Sequence of chain 1.A:
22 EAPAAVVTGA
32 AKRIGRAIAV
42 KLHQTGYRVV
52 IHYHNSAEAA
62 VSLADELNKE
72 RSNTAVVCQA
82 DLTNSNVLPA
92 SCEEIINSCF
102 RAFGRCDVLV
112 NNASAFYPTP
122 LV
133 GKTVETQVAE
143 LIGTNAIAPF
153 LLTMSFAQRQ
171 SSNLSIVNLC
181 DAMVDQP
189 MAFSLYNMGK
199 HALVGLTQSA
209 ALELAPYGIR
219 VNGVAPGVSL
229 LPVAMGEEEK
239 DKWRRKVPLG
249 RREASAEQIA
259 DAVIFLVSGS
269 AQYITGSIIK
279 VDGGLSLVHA

This protein binds this small molecule.
Small molecule (SMILES): Nc1nc2[nH]c(-c3ccc(Br)cc3)c(-c3ccccc3)c2c(=O)[nH]1

Binding-site contacts:
Ligand atom NAM contacts residue NAP1 of chain 1.E at 2.8 Å (h-bond).
Ligand atom NAA contacts residue SER115 of chain 1.A at 2.9 Å (h-bond).
Ligand atom OAB contacts residue ARG34 of chain 1.A at 3.6 Å (salt-bridge).
Ligand atom CAW contacts residue NAP1 of chain 1.E at 3.7 Å.
Ligand atom BR contacts residue GLN186 of chain 1.A at 3.6 Å.
Ligand atom CAW contacts residue PHE117 of chain 1.A at 3.5 Å (hydrophobic).
Ligand atom CAU contacts residue NAP1 of chain 1.E at 3.6 Å.
Ligand atom CAV contacts residue PHE117 of chain 1.A at 3.6 Å (hydrophobic).
Ligand atom NAO contacts residue NAP1 of chain 1.E at 3.5 Å.
Ligand atom CAX contacts residue PHE117 of chain 1.A at 3.7 Å (hydrophobic).
Ligand atom CAT contacts residue PHE117 of chain 1.A at 3.7 Å (hydrophobic).
Ligand atom BR contacts residue HIS287 of chain 1.D at 3.7 Å.
Ligand atom CAT contacts residue NAP1 of chain 1.E at 3.4 Å.
Ligand atom OAB contacts residue NAP1 of chain 1.E at 3.5 Å (h-bond).
Ligand atom CAG contacts residue NAP1 of chain 1.E at 3.1 Å.
Ligand atom CAW contacts residue TYR194 of chain 1.A at 3.6 Å (hydrophobic).
Ligand atom NAA contacts residue PHE117 of chain 1.A at 3.6 Å.
Ligand atom CAH contacts residue PHE117 of chain 1.A at 3.7 Å (hydrophobic).
Ligand atom CAL contacts residue ASP181 of chain 1.A at 3.7 Å.
Ligand atom NAO contacts residue PHE117 of chain 1.A at 3.5 Å.
Ligand atom CAQ contacts residue PHE117 of chain 1.A at 3.5 Å (hydrophobic).
Ligand atom CAE contacts residue NAP1 of chain 1.E at 3.7 Å.
Ligand atom CAV contacts residue NAP1 of chain 1.E at 3.7 Å.
Ligand atom CAE contacts residue LEU229 of chain 1.A at 3.7 Å (hydrophobic).
Ligand atom CAU contacts residue PHE117 of chain 1.A at 3.7 Å (hydrophobic).
Ligand atom NAO contacts residue TYR194 of chain 1.A at 2.8 Å (h-bond).
Ligand atom CAL contacts residue PHE117 of chain 1.A at 3.6 Å (hydrophobic).
Ligand atom CAD contacts residue PRO230 of chain 1.A at 3.7 Å (hydrophobic).
Ligand atom CAK contacts residue GLY225 of chain 1.A at 3.4 Å.
Ligand atom CAE contacts residue PRO230 of chain 1.A at 3.6 Å (hydrophobic).
Ligand atom NAN contacts residue NAP1 of chain 1.E at 2.9 Å (h-bond).
Ligand atom OAB contacts residue PRO230 of chain 1.A at 3.7 Å.
Ligand atom NAA contacts residue NAP1 of chain 1.E at 3.0 Å (h-bond).
Ligand atom CAQ contacts residue NAP1 of chain 1.E at 3.3 Å.
Ligand atom BR contacts residue MET183 of chain 1.A at 3.5 Å.
Ligand atom CAI contacts residue GLY225 of chain 1.A at 3.8 Å.
Ligand atom CAJ contacts residue CSX188 of chain 1.A at 3.7 Å.
Ligand atom CAD contacts residue LEU229 of chain 1.A at 3.6 Å (hydrophobic).
Ligand atom NAM contacts residue PHE117 of chain 1.A at 3.6 Å.
Ligand atom NAM contacts residue TYR194 of chain 1.A at 3.7 Å.

Sequence of chain 1.D:
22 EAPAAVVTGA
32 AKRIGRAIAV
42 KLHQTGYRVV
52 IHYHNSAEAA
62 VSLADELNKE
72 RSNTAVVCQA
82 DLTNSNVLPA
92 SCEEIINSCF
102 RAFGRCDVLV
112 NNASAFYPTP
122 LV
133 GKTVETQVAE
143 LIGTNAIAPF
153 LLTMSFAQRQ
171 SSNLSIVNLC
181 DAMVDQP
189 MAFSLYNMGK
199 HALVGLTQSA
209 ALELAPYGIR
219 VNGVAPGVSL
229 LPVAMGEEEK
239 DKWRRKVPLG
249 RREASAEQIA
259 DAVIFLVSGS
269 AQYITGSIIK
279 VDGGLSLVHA